Sequence of chain 2.C:
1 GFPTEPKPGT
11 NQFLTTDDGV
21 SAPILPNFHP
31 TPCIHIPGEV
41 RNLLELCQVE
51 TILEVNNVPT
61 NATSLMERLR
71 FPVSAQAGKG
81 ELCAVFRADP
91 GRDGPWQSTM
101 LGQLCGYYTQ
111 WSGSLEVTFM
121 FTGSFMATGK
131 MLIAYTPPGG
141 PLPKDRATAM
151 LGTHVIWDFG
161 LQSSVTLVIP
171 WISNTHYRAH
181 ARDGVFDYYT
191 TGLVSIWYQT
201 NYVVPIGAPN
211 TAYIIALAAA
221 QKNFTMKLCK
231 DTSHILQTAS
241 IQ

Sequence of chain 2.A:
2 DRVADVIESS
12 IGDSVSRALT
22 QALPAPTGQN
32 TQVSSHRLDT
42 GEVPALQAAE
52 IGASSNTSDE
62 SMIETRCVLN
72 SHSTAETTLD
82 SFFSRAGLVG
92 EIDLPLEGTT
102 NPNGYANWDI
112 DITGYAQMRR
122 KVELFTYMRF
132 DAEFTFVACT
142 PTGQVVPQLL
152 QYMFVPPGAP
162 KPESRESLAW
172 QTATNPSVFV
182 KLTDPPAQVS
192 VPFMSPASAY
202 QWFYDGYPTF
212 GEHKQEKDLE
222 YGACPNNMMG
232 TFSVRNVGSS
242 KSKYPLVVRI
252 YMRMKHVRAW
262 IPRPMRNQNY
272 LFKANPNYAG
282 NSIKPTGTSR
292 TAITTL

Binding-site contacts:
Ligand atom O1A contacts residue ASN228 of chain 2.A at 3.7 Å.
Ligand atom N3A contacts residue ILE113 of chain 2.A at 3.8 Å.
Ligand atom O1 contacts residue PHE155 of chain 2.A at 3.4 Å.
Ligand atom C2C contacts residue PHE155 of chain 2.A at 3.9 Å (hydrophobic).
Ligand atom C4 contacts residue ILE24 of chain 2.C at 4.0 Å (hydrophobic).
Ligand atom N3A contacts residue ASP112 of chain 2.A at 2.5 Å (salt-bridge).
Ligand atom C4A contacts residue THR114 of chain 2.A at 3.5 Å.
Ligand atom N3A contacts residue THR114 of chain 2.A at 4.0 Å.
Ligand atom C3B contacts residue TRP203 of chain 2.A at 3.1 Å (hydrophobic).
Ligand atom O1A contacts residue TRP203 of chain 2.A at 3.3 Å.
Ligand atom C3C contacts residue PHE135 of chain 2.A at 3.8 Å (hydrophobic).
Ligand atom C4C contacts residue VAL192 of chain 2.A at 3.5 Å (hydrophobic).
Ligand atom C2A contacts residue TRP203 of chain 2.A at 3.6 Å (hydrophobic).
Ligand atom N2 contacts residue PHE233 of chain 2.A at 3.7 Å.
Ligand atom N2 contacts residue PHE155 of chain 2.A at 3.5 Å.
Ligand atom O1B contacts residue TYR201 of chain 2.A at 3.4 Å.
Ligand atom C4B contacts residue ILE113 of chain 2.A at 4.0 Å (hydrophobic).
Ligand atom C31 contacts residue ILE24 of chain 2.C at 3.6 Å (hydrophobic).
Ligand atom C3B contacts residue ASN228 of chain 2.A at 4.0 Å.
Ligand atom C2B contacts residue TYR201 of chain 2.A at 3.5 Å (hydrophobic).
Ligand atom C5B contacts residue ILE111 of chain 2.A at 3.9 Å (hydrophobic).
Ligand atom C5 contacts residue PHE233 of chain 2.A at 4.0 Å (hydrophobic).
Ligand atom C5 contacts residue PHE155 of chain 2.A at 3.9 Å (hydrophobic).
Ligand atom C5C contacts residue PHE135 of chain 2.A at 3.5 Å (hydrophobic).
Ligand atom C5B contacts residue ILE113 of chain 2.A at 3.5 Å (hydrophobic).
Ligand atom C5B contacts residue ASP112 of chain 2.A at 4.0 Å.
Ligand atom C4B contacts residue TRP203 of chain 2.A at 3.5 Å (hydrophobic).
Ligand atom C4A contacts residue ASP112 of chain 2.A at 2.6 Å.
Ligand atom O1 contacts residue PHE233 of chain 2.A at 3.1 Å.
Ligand atom C2A contacts residue ASP112 of chain 2.A at 3.8 Å.
Ligand atom C5A contacts residue ASN228 of chain 2.A at 4.0 Å.
Ligand atom C31 contacts residue VAL179 of chain 2.A at 3.3 Å (hydrophobic).
Ligand atom C2C contacts residue VAL192 of chain 2.A at 3.7 Å (hydrophobic).
Ligand atom C6C contacts residue TYR201 of chain 2.A at 3.9 Å (hydrophobic).
Ligand atom C4C contacts residue PHE135 of chain 2.A at 3.8 Å (hydrophobic).
Ligand atom C2B contacts residue TRP203 of chain 2.A at 4.0 Å (hydrophobic).
Ligand atom C5C contacts residue ILE111 of chain 2.A at 3.8 Å (hydrophobic).
Ligand atom C6B contacts residue ILE113 of chain 2.A at 4.0 Å (hydrophobic).
Ligand atom C5A contacts residue ASP112 of chain 2.A at 4.0 Å.
Ligand atom C31 contacts residue PRO177 of chain 2.A at 3.9 Å (hydrophobic).

A protein and the small-molecule ligand that binds it are described below.
Small molecule (SMILES): Cc1cc(CCCCCCCOc2ccc(C3=NCCO3)cc2)on1